Sequence of chain 1.A:
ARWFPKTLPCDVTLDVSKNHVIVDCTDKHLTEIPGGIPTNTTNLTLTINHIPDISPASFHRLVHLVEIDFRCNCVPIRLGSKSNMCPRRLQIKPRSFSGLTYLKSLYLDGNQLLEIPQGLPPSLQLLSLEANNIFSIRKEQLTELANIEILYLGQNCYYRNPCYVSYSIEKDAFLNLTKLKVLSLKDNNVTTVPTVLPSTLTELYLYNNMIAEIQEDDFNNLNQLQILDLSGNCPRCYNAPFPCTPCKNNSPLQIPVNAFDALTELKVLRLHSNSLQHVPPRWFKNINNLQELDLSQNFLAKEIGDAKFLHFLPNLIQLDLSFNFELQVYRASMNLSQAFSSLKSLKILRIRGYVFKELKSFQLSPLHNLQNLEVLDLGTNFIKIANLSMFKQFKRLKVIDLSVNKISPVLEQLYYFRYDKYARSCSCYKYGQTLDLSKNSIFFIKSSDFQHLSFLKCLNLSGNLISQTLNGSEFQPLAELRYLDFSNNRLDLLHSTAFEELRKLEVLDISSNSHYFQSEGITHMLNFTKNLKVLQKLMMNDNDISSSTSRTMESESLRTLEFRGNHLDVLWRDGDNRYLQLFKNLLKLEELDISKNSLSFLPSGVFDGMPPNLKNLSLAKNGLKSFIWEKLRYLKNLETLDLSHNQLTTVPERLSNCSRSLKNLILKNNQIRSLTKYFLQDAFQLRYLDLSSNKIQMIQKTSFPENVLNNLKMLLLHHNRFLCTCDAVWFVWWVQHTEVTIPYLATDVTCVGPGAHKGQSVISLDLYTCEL

Binding-site contacts:
Ligand atom C2 contacts residue ASP526 of chain 1.A at 3.8 Å.
Ligand atom O6 contacts residue LYS480 of chain 1.A at 3.5 Å.
Ligand atom O5 contacts residue ASN501 of chain 1.A at 2.4 Å (h-bond).
Ligand atom C1 contacts residue ASN501 of chain 1.A at 1.5 Å.
Ligand atom N2 contacts residue ASN501 of chain 1.A at 2.8 Å (h-bond).
Ligand atom C7 contacts residue ASP526 of chain 1.A at 3.8 Å.
Ligand atom O5 contacts residue SER479 of chain 1.A at 3.3 Å (h-bond).
Ligand atom C8 contacts residue ASP526 of chain 1.A at 3.7 Å.
Ligand atom C4 contacts residue ASN501 of chain 1.A at 4.3 Å.
Ligand atom O5 contacts residue SER503 of chain 1.A at 4.2 Å.
Ligand atom C2 contacts residue ASN501 of chain 1.A at 2.5 Å.
Ligand atom C6 contacts residue SER479 of chain 1.A at 3.8 Å.
Ligand atom C7 contacts residue SER468 of chain 1.A at 4.1 Å.
Ligand atom O7 contacts residue CYS469 of chain 1.A at 3.4 Å (h-bond).
Ligand atom C6 contacts residue LYS480 of chain 1.A at 4.3 Å.
Ligand atom O6 contacts residue SER407 of chain 1.A at 4.3 Å.
Ligand atom C1 contacts residue SER479 of chain 1.A at 4.2 Å.
Ligand atom C1 contacts residue SER503 of chain 1.A at 4.2 Å.
Ligand atom C8 contacts residue SER468 of chain 1.A at 4.3 Å.
Ligand atom C5 contacts residue SER479 of chain 1.A at 4.1 Å.
Ligand atom C7 contacts residue CYS469 of chain 1.A at 4.0 Å (hydrophobic).
Ligand atom O5 contacts residue ASP477 of chain 1.A at 4.2 Å.
Ligand atom C7 contacts residue ASN501 of chain 1.A at 3.6 Å.
Ligand atom C8 contacts residue TYR524 of chain 1.A at 3.5 Å (hydrophobic).
Ligand atom C3 contacts residue ASP526 of chain 1.A at 3.9 Å.
Ligand atom O7 contacts residue SER468 of chain 1.A at 3.4 Å.
Ligand atom C5 contacts residue ASN501 of chain 1.A at 3.7 Å.
Ligand atom C5 contacts residue SER503 of chain 1.A at 4.4 Å.
Ligand atom O6 contacts residue SER479 of chain 1.A at 2.9 Å (h-bond).
Ligand atom O7 contacts residue ASN501 of chain 1.A at 4.0 Å.
Ligand atom C3 contacts residue ASN501 of chain 1.A at 3.8 Å.
Ligand atom C8 contacts residue CYS469 of chain 1.A at 3.7 Å (hydrophobic).
Ligand atom C1 contacts residue ASP526 of chain 1.A at 3.6 Å.
Ligand atom N2 contacts residue ASP526 of chain 1.A at 2.9 Å (salt-bridge).

This protein binds this small molecule.
Small molecule (SMILES): CC(=O)N[C@@H]1[C@@H](O)[C@H](O)[C@@H](CO)O[C@H]1O